Sequence of chain 1.B:
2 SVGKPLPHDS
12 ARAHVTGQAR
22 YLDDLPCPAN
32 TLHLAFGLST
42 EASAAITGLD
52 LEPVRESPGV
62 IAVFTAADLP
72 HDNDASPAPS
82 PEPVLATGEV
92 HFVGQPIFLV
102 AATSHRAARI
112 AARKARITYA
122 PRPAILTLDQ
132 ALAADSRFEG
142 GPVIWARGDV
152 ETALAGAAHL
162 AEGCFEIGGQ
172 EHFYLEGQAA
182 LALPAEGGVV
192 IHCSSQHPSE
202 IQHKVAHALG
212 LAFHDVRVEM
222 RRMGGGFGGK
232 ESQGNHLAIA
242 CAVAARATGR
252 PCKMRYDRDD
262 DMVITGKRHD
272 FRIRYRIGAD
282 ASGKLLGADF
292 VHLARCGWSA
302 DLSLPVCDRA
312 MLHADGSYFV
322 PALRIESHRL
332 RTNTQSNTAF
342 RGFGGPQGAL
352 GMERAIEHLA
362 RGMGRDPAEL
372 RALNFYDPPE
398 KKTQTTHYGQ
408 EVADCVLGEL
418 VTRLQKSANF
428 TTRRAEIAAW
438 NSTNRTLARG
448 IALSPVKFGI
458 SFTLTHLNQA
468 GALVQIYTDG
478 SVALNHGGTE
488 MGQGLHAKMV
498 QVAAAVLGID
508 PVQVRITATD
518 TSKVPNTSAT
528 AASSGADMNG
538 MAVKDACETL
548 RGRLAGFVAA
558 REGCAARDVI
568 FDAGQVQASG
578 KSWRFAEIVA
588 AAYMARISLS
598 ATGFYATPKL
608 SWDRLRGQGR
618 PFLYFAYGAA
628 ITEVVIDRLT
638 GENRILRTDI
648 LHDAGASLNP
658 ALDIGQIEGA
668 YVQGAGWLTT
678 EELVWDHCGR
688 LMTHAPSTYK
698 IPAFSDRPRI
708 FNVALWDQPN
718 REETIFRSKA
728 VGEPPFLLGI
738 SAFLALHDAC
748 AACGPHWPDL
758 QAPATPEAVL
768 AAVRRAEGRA

Binding-site contacts:
Ligand atom N1 contacts residue PRO306 of chain 1.B at 4.0 Å.
Ligand atom O2 contacts residue PRO306 of chain 1.B at 4.0 Å.
Ligand atom O6 contacts residue PHE344 of chain 1.B at 4.0 Å.
Ligand atom N3 contacts residue PHE459 of chain 1.B at 3.8 Å.
Ligand atom C4 contacts residue PHE459 of chain 1.B at 3.7 Å (hydrophobic).
Ligand atom N1 contacts residue LEU461 of chain 1.B at 3.9 Å.
Ligand atom O6 contacts residue ARG310 of chain 1.B at 3.5 Å (salt-bridge).
Ligand atom N1 contacts residue PHE344 of chain 1.B at 4.0 Å.
Ligand atom N7 contacts residue MOM1 of chain 1.O at 3.9 Å.
Ligand atom C2 contacts residue PHE459 of chain 1.B at 3.9 Å (hydrophobic).
Ligand atom O2 contacts residue LEU464 of chain 1.B at 3.5 Å.
Ligand atom N9 contacts residue GLU232 of chain 1.B at 2.7 Å (salt-bridge).
Ligand atom C8 contacts residue ALA528 of chain 1.B at 3.5 Å (hydrophobic).
Ligand atom O6 contacts residue THR460 of chain 1.B at 3.0 Å (h-bond).
Ligand atom C5 contacts residue PHE459 of chain 1.B at 3.6 Å (hydrophobic).
Ligand atom C5 contacts residue PHE344 of chain 1.B at 3.3 Å (hydrophobic).
Ligand atom N9 contacts residue PHE344 of chain 1.B at 3.4 Å.
Ligand atom C2 contacts residue LEU464 of chain 1.B at 4.0 Å (hydrophobic).
Ligand atom N9 contacts residue PHE459 of chain 1.B at 4.0 Å.
Ligand atom O6 contacts residue PHE459 of chain 1.B at 3.5 Å.
Ligand atom N7 contacts residue PHE344 of chain 1.B at 3.4 Å.
Ligand atom C2 contacts residue PRO306 of chain 1.B at 4.0 Å (hydrophobic).
Ligand atom N3 contacts residue LEU303 of chain 1.B at 4.0 Å.
Ligand atom C6 contacts residue PHE344 of chain 1.B at 3.5 Å (hydrophobic).
Ligand atom C8 contacts residue GLU232 of chain 1.B at 3.4 Å.
Ligand atom N7 contacts residue PHE459 of chain 1.B at 4.1 Å.
Ligand atom N1 contacts residue PHE459 of chain 1.B at 3.9 Å.
Ligand atom N9 contacts residue ALA528 of chain 1.B at 3.7 Å.
Ligand atom N7 contacts residue ALA529 of chain 1.B at 3.5 Å.
Ligand atom C8 contacts residue PHE344 of chain 1.B at 3.4 Å (hydrophobic).
Ligand atom N3 contacts residue PHE344 of chain 1.B at 3.7 Å.
Ligand atom N1 contacts residue THR460 of chain 1.B at 3.6 Å (h-bond).
Ligand atom C6 contacts residue THR460 of chain 1.B at 3.8 Å.
Ligand atom N3 contacts residue GLU232 of chain 1.B at 3.7 Å.
Ligand atom C6 contacts residue PHE459 of chain 1.B at 3.7 Å (hydrophobic).
Ligand atom C8 contacts residue MOM1 of chain 1.O at 3.2 Å.
Ligand atom C8 contacts residue ALA529 of chain 1.B at 3.7 Å (hydrophobic).
Ligand atom O2 contacts residue LEU461 of chain 1.B at 3.4 Å.
Ligand atom C4 contacts residue GLU232 of chain 1.B at 3.5 Å.
Ligand atom C4 contacts residue PHE344 of chain 1.B at 3.4 Å (hydrophobic).

The small molecule below binds the protein below.
Small molecule (SMILES): O=c1[nH]c(=O)c2nc[nH]c2[nH]1